Binding-site contacts:
Ligand atom C8 contacts residue HIS627 of chain 36.A at 3.5 Å.
Ligand atom P contacts residue HIS625 of chain 35.A at 3.9 Å.
Ligand atom O1P contacts residue HIS625 of chain 35.A at 2.8 Å (h-bond).
Ligand atom N9 contacts residue PRO628 of chain 36.A at 3.7 Å.
Ligand atom N6 contacts residue PRO628 of chain 36.A at 3.4 Å (h-bond).
Ligand atom N6 contacts residue GLY636 of chain 36.A at 3.2 Å (h-bond).
Ligand atom N7 contacts residue HIS627 of chain 36.A at 4.1 Å.
Ligand atom N7 contacts residue PRO412 of chain 36.A at 4.3 Å.
Ligand atom C8 contacts residue PRO628 of chain 36.A at 3.8 Å (hydrophobic).
Ligand atom C2' contacts residue PRO628 of chain 36.A at 3.6 Å (hydrophobic).
Ligand atom C5 contacts residue SER629 of chain 36.A at 3.5 Å.
Ligand atom C2' contacts residue HIS627 of chain 36.A at 3.2 Å.
Ligand atom C4 contacts residue PRO628 of chain 36.A at 3.0 Å (hydrophobic).
Ligand atom C2 contacts residue PRO628 of chain 36.A at 3.5 Å (hydrophobic).
Ligand atom N7 contacts residue ASN606 of chain 36.A at 4.2 Å.
Ligand atom C8 contacts residue PRO412 of chain 36.A at 4.3 Å (hydrophobic).
Ligand atom N6 contacts residue GLY634 of chain 36.A at 3.8 Å.
Ligand atom N6 contacts residue PHE635 of chain 36.A at 3.7 Å.
Ligand atom N7 contacts residue SER629 of chain 36.A at 3.1 Å (h-bond).
Ligand atom N1 contacts residue PRO628 of chain 36.A at 3.2 Å (h-bond).
Ligand atom C1' contacts residue HIS627 of chain 36.A at 4.3 Å.
Ligand atom N3 contacts residue PRO628 of chain 36.A at 3.5 Å (h-bond).
Ligand atom C6 contacts residue SER629 of chain 36.A at 3.5 Å.
Ligand atom O2P contacts residue ASP623 of chain 35.A at 3.2 Å (salt-bridge).
Ligand atom N9 contacts residue PRO412 of chain 36.A at 4.2 Å.
Ligand atom C5 contacts residue PRO412 of chain 36.A at 4.2 Å (hydrophobic).
Ligand atom N1 contacts residue VAL411 of chain 36.A at 4.3 Å.
Ligand atom C6 contacts residue GLY636 of chain 36.A at 3.6 Å.
Ligand atom C3' contacts residue HIS627 of chain 36.A at 4.3 Å.
Ligand atom N6 contacts residue SER629 of chain 36.A at 3.0 Å (h-bond).
Ligand atom C1' contacts residue PRO628 of chain 36.A at 3.9 Å (hydrophobic).
Ligand atom C4 contacts residue PRO412 of chain 36.A at 4.1 Å (hydrophobic).
Ligand atom C2 contacts residue GLY636 of chain 36.A at 3.2 Å.
Ligand atom N7 contacts residue PRO628 of chain 36.A at 3.3 Å (h-bond).
Ligand atom N1 contacts residue GLY636 of chain 36.A at 2.9 Å (h-bond).
Ligand atom C6 contacts residue PRO412 of chain 36.A at 4.3 Å (hydrophobic).
Ligand atom O3' contacts residue PRO628 of chain 36.A at 4.1 Å.
Ligand atom C8 contacts residue SER629 of chain 36.A at 4.2 Å.
Ligand atom C5 contacts residue PRO628 of chain 36.A at 2.7 Å (hydrophobic).
Ligand atom C6 contacts residue PRO628 of chain 36.A at 2.8 Å (hydrophobic).

Sequence of chain 35.A:
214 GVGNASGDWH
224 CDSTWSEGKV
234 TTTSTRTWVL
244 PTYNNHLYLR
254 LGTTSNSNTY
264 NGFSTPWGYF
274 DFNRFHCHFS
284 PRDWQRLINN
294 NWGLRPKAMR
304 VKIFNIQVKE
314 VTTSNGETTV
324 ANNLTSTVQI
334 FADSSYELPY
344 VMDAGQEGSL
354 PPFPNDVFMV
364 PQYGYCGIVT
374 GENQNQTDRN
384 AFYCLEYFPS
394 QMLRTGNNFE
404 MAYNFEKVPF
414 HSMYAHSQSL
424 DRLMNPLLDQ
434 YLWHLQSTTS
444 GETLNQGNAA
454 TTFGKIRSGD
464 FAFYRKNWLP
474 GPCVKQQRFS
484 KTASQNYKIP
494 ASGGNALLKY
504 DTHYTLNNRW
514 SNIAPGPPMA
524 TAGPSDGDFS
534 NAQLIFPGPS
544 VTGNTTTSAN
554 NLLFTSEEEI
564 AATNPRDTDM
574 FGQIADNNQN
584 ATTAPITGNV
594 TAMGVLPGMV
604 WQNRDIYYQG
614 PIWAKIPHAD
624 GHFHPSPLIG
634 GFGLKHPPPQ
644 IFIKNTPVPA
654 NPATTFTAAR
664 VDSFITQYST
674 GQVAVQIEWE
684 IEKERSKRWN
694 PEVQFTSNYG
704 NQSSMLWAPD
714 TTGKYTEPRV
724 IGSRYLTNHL

Sequence of chain 36.A:
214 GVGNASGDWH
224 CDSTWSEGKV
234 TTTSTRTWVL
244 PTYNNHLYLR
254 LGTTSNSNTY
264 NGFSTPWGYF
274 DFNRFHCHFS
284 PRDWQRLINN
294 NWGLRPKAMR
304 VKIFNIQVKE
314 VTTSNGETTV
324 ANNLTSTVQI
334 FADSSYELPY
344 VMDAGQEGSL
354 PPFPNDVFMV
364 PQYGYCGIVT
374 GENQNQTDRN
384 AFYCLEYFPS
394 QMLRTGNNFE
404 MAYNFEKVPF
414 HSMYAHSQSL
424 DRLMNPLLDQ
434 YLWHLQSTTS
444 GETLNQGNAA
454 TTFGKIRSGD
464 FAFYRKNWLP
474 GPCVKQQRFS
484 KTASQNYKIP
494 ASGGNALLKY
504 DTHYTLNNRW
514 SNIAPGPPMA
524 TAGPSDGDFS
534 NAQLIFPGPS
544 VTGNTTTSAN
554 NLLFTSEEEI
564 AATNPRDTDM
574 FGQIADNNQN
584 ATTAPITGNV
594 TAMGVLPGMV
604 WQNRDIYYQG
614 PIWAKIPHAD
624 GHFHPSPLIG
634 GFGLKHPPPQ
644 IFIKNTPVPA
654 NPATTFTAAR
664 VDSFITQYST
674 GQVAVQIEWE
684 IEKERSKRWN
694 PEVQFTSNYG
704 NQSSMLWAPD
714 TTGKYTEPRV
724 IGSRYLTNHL

A small-molecule ligand and the protein it binds are described below.
Small molecule (SMILES): Nc1ncnc2c1ncn2[C@H]1C[C@H](O)[C@@H](COP(=O)(O)O)O1